This small molecule binds to this protein.
Small molecule (SMILES): C[C@H](O)[C@H](N)[C@@H]1O[C@](O)(C(=O)O)C[C@H](O)[C@@H]1N

Binding-site contacts:
Ligand atom C2 contacts residue SER458 of chain 1.R at 3.9 Å.
Ligand atom C3 contacts residue GLY457 of chain 1.R at 4.3 Å.
Ligand atom O1B contacts residue SER455 of chain 1.R at 3.3 Å.
Ligand atom C1 contacts residue SER455 of chain 1.R at 2.6 Å.
Ligand atom C8 contacts residue SER455 of chain 1.R at 3.8 Å.
Ligand atom C1 contacts residue ALA450 of chain 1.R at 4.3 Å (hydrophobic).
Ligand atom C4 contacts residue SER455 of chain 1.R at 3.7 Å.
Ligand atom C5 contacts residue SER455 of chain 1.R at 3.8 Å.
Ligand atom N5 contacts residue SER455 of chain 1.R at 4.5 Å.
Ligand atom C2 contacts residue SER456 of chain 1.R at 3.9 Å.
Ligand atom C2 contacts residue SER455 of chain 1.R at 1.4 Å.
Ligand atom O8 contacts residue SER456 of chain 1.R at 4.2 Å.
Ligand atom O1B contacts residue SER458 of chain 1.R at 3.3 Å.
Ligand atom C6 contacts residue SER455 of chain 1.R at 2.8 Å.
Ligand atom O1A contacts residue ALA450 of chain 1.R at 3.3 Å (h-bond).
Ligand atom C4 contacts residue SER456 of chain 1.R at 4.2 Å.
Ligand atom C9 contacts residue ALA450 of chain 1.R at 4.2 Å (hydrophobic).
Ligand atom O6 contacts residue SER456 of chain 1.R at 4.2 Å.
Ligand atom C7 contacts residue SER455 of chain 1.R at 3.8 Å.
Ligand atom O6 contacts residue SER455 of chain 1.R at 1.7 Å (h-bond).
Ligand atom O8 contacts residue SER455 of chain 1.R at 2.7 Å (h-bond).
Ligand atom C6 contacts residue SER456 of chain 1.R at 4.0 Å.
Ligand atom O1A contacts residue SER455 of chain 1.R at 3.1 Å.
Ligand atom C1 contacts residue SER458 of chain 1.R at 4.0 Å.
Ligand atom C3 contacts residue SER458 of chain 1.R at 3.5 Å.
Ligand atom C3 contacts residue SER456 of chain 1.R at 3.3 Å.
Ligand atom C3 contacts residue SER455 of chain 1.R at 2.6 Å.

Sequence of chain 1.R:
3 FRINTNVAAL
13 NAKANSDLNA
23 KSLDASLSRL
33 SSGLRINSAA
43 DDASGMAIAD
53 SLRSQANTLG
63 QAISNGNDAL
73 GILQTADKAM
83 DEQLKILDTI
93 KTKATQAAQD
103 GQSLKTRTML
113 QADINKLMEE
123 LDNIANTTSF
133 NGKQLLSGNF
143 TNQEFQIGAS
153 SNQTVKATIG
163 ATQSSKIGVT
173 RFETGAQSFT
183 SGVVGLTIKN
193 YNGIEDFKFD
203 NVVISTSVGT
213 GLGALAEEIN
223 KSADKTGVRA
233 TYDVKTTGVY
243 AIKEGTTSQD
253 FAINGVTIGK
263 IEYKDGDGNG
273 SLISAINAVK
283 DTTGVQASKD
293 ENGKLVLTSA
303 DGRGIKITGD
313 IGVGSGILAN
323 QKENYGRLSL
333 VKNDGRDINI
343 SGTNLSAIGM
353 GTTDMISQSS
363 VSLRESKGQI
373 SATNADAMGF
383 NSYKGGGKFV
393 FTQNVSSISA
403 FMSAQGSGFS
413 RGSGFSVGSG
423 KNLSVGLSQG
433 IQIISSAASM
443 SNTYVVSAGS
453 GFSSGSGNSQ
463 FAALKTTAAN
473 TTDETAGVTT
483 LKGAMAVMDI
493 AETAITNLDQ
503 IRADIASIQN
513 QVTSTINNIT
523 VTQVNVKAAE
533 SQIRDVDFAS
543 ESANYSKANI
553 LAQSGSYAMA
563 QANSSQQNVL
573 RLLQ